Binding-site contacts:
Ligand atom O1G contacts residue MG1 of chain 1.D at 2.2 Å.
Ligand atom O2G contacts residue ASN13 of chain 1.A at 3.0 Å (h-bond).
Ligand atom O1A contacts residue GLY15 of chain 1.A at 3.0 Å.
Ligand atom O2B contacts residue LYS16 of chain 1.A at 3.5 Å (salt-bridge).
Ligand atom C8 contacts residue THR18 of chain 1.A at 3.6 Å.
Ligand atom N3B contacts residue ASN13 of chain 1.A at 3.2 Å (h-bond).
Ligand atom O6 contacts residue LYS117 of chain 1.A at 3.5 Å (salt-bridge).
Ligand atom O6 contacts residue ALA147 of chain 1.A at 3.4 Å (h-bond).
Ligand atom PG contacts residue MG1 of chain 1.D at 3.3 Å.
Ligand atom C6 contacts residue LYS117 of chain 1.A at 3.6 Å.
Ligand atom N1 contacts residue ASP119 of chain 1.A at 2.9 Å (salt-bridge).
Ligand atom N2 contacts residue ASP119 of chain 1.A at 3.3 Å (salt-bridge).
Ligand atom O3A contacts residue GLY15 of chain 1.A at 3.1 Å (h-bond).
Ligand atom C4' contacts residue ASN13 of chain 1.A at 3.5 Å.
Ligand atom PB contacts residue MG1 of chain 1.D at 3.3 Å.
Ligand atom O4' contacts residue LYS117 of chain 1.A at 3.2 Å (salt-bridge).
Ligand atom O2B contacts residue MG1 of chain 1.D at 2.2 Å.
Ligand atom O6 contacts residue ASP119 of chain 1.A at 3.6 Å (salt-bridge).
Ligand atom N7 contacts residue ASN116 of chain 1.A at 3.2 Å (h-bond).
Ligand atom O3A contacts residue LYS16 of chain 1.A at 3.6 Å.
Ligand atom O1A contacts residue LYS16 of chain 1.A at 3.5 Å (salt-bridge).
Ligand atom O1A contacts residue THR18 of chain 1.A at 2.8 Å (h-bond).
Ligand atom O1B contacts residue GLY15 of chain 1.A at 3.1 Å (h-bond).
Ligand atom O2B contacts residue SER17 of chain 1.A at 3.0 Å (h-bond).
Ligand atom PA contacts residue GLY15 of chain 1.A at 3.7 Å.
Ligand atom O1B contacts residue VAL14 of chain 1.A at 3.2 Å (h-bond).
Ligand atom N1 contacts residue LYS117 of chain 1.A at 3.6 Å.
Ligand atom C5' contacts residue ASN13 of chain 1.A at 3.2 Å.
Ligand atom N3B contacts residue MG1 of chain 1.D at 3.5 Å.
Ligand atom O6 contacts residue ASN116 of chain 1.A at 3.2 Å (h-bond).
Ligand atom O2G contacts residue LYS16 of chain 1.A at 2.8 Å (salt-bridge).
Ligand atom O6 contacts residue SER145 of chain 1.A at 3.3 Å.
Ligand atom O1A contacts residue SER17 of chain 1.A at 3.4 Å (h-bond).
Ligand atom O1B contacts residue LYS16 of chain 1.A at 2.8 Å (salt-bridge).
Ligand atom O1B contacts residue ASN13 of chain 1.A at 3.5 Å (h-bond).
Ligand atom PB contacts residue LYS16 of chain 1.A at 3.5 Å.
Ligand atom O6 contacts residue ALA146 of chain 1.A at 2.9 Å (h-bond).
Ligand atom O2G contacts residue PRO12 of chain 1.A at 3.1 Å.
Ligand atom C5 contacts residue ALA147 of chain 1.A at 3.6 Å (hydrophobic).
Ligand atom PG contacts residue LYS16 of chain 1.A at 3.7 Å.

This small molecule binds to this protein.
Small molecule (SMILES): Nc1nc2c(ncn2[C@@H]2O[C@H](CO[P](=O)(O)O[P](=O)(O)NP(=O)(O)O)[C@@H](O)[C@H]2O)c(=O)[nH]1

Sequence of chain 1.A:
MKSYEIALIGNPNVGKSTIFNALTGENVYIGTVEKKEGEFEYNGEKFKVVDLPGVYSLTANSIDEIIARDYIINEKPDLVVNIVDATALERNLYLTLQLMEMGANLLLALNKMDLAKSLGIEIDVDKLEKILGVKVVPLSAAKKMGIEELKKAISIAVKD